Binding-site contacts:
Ligand atom O7 contacts residue TRP356 of chain 2.B at 2.9 Å (h-bond).
Ligand atom C8 contacts residue TRP356 of chain 2.B at 4.4 Å (hydrophobic).
Ligand atom C3 contacts residue TRP356 of chain 2.B at 3.5 Å (hydrophobic).
Ligand atom N2 contacts residue ASN65 of chain 2.B at 2.8 Å (h-bond).
Ligand atom C8 contacts residue ARG349 of chain 2.B at 4.2 Å.
Ligand atom O7 contacts residue ASN65 of chain 2.B at 4.3 Å.
Ligand atom C4 contacts residue ASN65 of chain 2.B at 4.2 Å.
Ligand atom C2 contacts residue ASN65 of chain 2.B at 2.4 Å.
Ligand atom C3 contacts residue ASN65 of chain 2.B at 3.8 Å.
Ligand atom C7 contacts residue ASN65 of chain 2.B at 3.9 Å.
Ligand atom C7 contacts residue TRP356 of chain 2.B at 3.6 Å (hydrophobic).
Ligand atom N2 contacts residue TRP356 of chain 2.B at 4.0 Å.
Ligand atom O7 contacts residue PHE385 of chain 2.A at 3.6 Å.
Ligand atom O6 contacts residue VAL68 of chain 2.B at 4.0 Å.
Ligand atom C4 contacts residue TRP356 of chain 2.B at 3.9 Å (hydrophobic).
Ligand atom O3 contacts residue TRP356 of chain 2.B at 3.7 Å.
Ligand atom C8 contacts residue PHE385 of chain 2.A at 4.0 Å (hydrophobic).
Ligand atom C8 contacts residue LYS62 of chain 2.B at 4.1 Å.
Ligand atom C1 contacts residue TRP356 of chain 2.B at 4.3 Å (hydrophobic).
Ligand atom C5 contacts residue ASN65 of chain 2.B at 3.7 Å.
Ligand atom O5 contacts residue TRP356 of chain 2.B at 4.5 Å.
Ligand atom N2 contacts residue PHE385 of chain 2.A at 4.1 Å.
Ligand atom C1 contacts residue ASN65 of chain 2.B at 1.4 Å.
Ligand atom C5 contacts residue TRP356 of chain 2.B at 3.9 Å (hydrophobic).
Ligand atom O5 contacts residue ASN65 of chain 2.B at 2.4 Å (h-bond).
Ligand atom C2 contacts residue TRP356 of chain 2.B at 4.4 Å (hydrophobic).
Ligand atom C7 contacts residue PHE385 of chain 2.A at 3.8 Å (hydrophobic).
Ligand atom O4 contacts residue TRP356 of chain 2.B at 3.2 Å.

Sequence of chain 2.B:
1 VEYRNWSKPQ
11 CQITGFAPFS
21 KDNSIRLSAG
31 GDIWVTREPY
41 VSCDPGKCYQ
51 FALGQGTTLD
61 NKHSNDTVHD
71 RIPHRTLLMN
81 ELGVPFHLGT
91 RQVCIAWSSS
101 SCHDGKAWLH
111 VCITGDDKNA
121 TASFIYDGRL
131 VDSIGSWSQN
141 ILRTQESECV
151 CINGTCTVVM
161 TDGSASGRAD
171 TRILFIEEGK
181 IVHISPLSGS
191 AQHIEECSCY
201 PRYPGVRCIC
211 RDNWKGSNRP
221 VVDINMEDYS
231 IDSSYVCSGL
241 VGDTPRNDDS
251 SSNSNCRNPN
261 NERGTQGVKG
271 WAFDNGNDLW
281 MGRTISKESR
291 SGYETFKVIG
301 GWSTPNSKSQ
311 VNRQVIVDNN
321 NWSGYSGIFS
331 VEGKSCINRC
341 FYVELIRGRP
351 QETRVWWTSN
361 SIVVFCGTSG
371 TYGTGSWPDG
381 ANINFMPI

A protein and the small-molecule ligand that binds it are described below.
Small molecule (SMILES): CC(=O)N[C@H]1[C@H](O[C@H]2[C@H](O)[C@@H](NC(C)=O)CO[C@@H]2CO)O[C@H](CO)[C@@H](O)[C@@H]1O

Sequence of chain 2.A:
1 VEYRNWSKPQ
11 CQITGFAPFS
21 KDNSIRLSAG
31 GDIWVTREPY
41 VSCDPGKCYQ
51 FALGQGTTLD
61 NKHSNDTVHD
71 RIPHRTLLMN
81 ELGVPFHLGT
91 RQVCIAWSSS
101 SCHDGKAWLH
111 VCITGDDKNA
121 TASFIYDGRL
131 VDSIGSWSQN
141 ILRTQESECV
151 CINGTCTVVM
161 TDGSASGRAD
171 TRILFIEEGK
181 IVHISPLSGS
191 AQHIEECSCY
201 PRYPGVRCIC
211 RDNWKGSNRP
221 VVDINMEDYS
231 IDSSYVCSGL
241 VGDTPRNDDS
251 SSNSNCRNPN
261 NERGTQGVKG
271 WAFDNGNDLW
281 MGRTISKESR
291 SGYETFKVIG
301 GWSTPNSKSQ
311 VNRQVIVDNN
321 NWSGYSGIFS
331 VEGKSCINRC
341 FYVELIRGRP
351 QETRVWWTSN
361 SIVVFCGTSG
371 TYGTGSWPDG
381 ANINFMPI